Sequence of chain 1.B:
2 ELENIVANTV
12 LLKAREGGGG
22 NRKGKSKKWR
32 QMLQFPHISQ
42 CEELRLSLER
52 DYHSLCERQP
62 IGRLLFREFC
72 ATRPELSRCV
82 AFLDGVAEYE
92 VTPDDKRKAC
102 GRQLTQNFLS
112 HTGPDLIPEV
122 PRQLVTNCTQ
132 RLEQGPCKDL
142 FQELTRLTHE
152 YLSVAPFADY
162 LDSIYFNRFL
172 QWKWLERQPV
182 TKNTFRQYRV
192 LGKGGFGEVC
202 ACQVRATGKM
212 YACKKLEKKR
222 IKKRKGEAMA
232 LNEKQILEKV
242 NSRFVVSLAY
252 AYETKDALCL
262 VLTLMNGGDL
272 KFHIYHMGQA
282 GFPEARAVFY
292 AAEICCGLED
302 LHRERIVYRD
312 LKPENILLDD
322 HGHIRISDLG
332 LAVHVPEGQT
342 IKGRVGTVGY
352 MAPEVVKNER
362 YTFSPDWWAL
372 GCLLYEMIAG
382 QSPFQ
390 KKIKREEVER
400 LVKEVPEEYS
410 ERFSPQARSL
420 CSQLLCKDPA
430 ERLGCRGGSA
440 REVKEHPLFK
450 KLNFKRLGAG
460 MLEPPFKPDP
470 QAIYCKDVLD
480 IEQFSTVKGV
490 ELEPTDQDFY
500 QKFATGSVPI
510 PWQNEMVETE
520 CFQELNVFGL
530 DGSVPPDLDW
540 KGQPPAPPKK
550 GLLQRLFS

Binding-site contacts:
Ligand atom N6 contacts residue ALA213 of chain 1.B at 3.3 Å.
Ligand atom O3' contacts residue ASP270 of chain 1.B at 3.5 Å (salt-bridge).
Ligand atom C2' contacts residue LEU318 of chain 1.B at 4.0 Å (hydrophobic).
Ligand atom O12 contacts residue LEU263 of chain 1.B at 3.4 Å.
Ligand atom C3' contacts residue GLU315 of chain 1.B at 3.4 Å.
Ligand atom C7 contacts residue VAL200 of chain 1.B at 3.8 Å (hydrophobic).
Ligand atom C6 contacts residue LEU318 of chain 1.B at 3.5 Å (hydrophobic).
Ligand atom O4' contacts residue LEU192 of chain 1.B at 4.0 Å.
Ligand atom O12 contacts residue SER328 of chain 1.B at 3.9 Å.
Ligand atom O12 contacts residue LEU318 of chain 1.B at 3.5 Å.
Ligand atom C10 contacts residue ASP329 of chain 1.B at 4.0 Å.
Ligand atom C5' contacts residue LYS194 of chain 1.B at 4.1 Å.
Ligand atom C10 contacts residue LEU263 of chain 1.B at 3.8 Å (hydrophobic).
Ligand atom C5 contacts residue VAL200 of chain 1.B at 4.1 Å (hydrophobic).
Ligand atom N11 contacts residue LEU263 of chain 1.B at 3.6 Å.
Ligand atom C7 contacts residue LEU318 of chain 1.B at 3.7 Å (hydrophobic).
Ligand atom O3' contacts residue GLU315 of chain 1.B at 2.7 Å (salt-bridge).
Ligand atom N11 contacts residue LYS215 of chain 1.B at 3.6 Å.
Ligand atom O2' contacts residue ASP270 of chain 1.B at 2.5 Å (salt-bridge).
Ligand atom C10 contacts residue LEU318 of chain 1.B at 3.9 Å (hydrophobic).
Ligand atom N6 contacts residue MET266 of chain 1.B at 4.0 Å.
Ligand atom N1 contacts residue THR264 of chain 1.B at 4.0 Å.
Ligand atom C5 contacts residue LEU318 of chain 1.B at 3.4 Å (hydrophobic).
Ligand atom C4 contacts residue VAL200 of chain 1.B at 4.1 Å (hydrophobic).
Ligand atom O4' contacts residue VAL200 of chain 1.B at 4.1 Å.
Ligand atom N9 contacts residue VAL200 of chain 1.B at 3.9 Å.
Ligand atom N1 contacts residue ALA213 of chain 1.B at 3.6 Å.
Ligand atom C8 contacts residue VAL200 of chain 1.B at 3.7 Å (hydrophobic).
Ligand atom C2 contacts residue MET266 of chain 1.B at 3.6 Å (hydrophobic).
Ligand atom C4 contacts residue LEU318 of chain 1.B at 4.0 Å (hydrophobic).
Ligand atom N6 contacts residue LEU318 of chain 1.B at 3.8 Å.
Ligand atom C6 contacts residue THR264 of chain 1.B at 3.8 Å.
Ligand atom O4' contacts residue GLY193 of chain 1.B at 3.8 Å.
Ligand atom C1' contacts residue LEU192 of chain 1.B at 4.1 Å (hydrophobic).
Ligand atom N11 contacts residue ASP329 of chain 1.B at 3.0 Å (salt-bridge).
Ligand atom C6 contacts residue ALA213 of chain 1.B at 3.5 Å (hydrophobic).
Ligand atom O5' contacts residue ASP329 of chain 1.B at 3.7 Å.
Ligand atom N6 contacts residue THR264 of chain 1.B at 2.8 Å (h-bond).
Ligand atom C2' contacts residue ASP270 of chain 1.B at 3.7 Å.
Ligand atom N1 contacts residue MET266 of chain 1.B at 3.2 Å (h-bond).

This protein binds this small molecule.
Small molecule (SMILES): NC(=O)c1cn([C@@H]2O[C@H](CO)[C@@H](O)[C@H]2O)c2ncnc(N)c12